Sequence of chain 1.A:
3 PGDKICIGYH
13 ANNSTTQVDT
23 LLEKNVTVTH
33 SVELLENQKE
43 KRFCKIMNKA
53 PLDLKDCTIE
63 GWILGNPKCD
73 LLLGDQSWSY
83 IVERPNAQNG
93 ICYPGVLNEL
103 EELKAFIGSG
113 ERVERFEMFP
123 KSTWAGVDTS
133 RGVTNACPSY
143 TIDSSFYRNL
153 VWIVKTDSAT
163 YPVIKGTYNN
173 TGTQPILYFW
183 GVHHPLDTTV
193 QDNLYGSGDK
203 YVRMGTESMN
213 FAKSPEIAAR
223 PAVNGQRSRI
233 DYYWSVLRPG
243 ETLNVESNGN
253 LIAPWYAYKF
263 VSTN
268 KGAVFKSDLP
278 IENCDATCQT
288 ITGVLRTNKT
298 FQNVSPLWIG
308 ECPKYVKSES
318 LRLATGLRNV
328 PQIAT

Binding-site contacts:
Ligand atom O6 contacts residue GLY227 of chain 1.A at 3.1 Å (h-bond).
Ligand atom C5 contacts residue VAL135 of chain 1.A at 3.9 Å (hydrophobic).
Ligand atom O1A contacts residue THR136 of chain 1.A at 3.6 Å.
Ligand atom O7 contacts residue LEU196 of chain 1.A at 3.4 Å.
Ligand atom C1 contacts residue THR136 of chain 1.A at 3.8 Å.
Ligand atom C10 contacts residue TRP154 of chain 1.A at 4.0 Å (hydrophobic).
Ligand atom C4 contacts residue VAL135 of chain 1.A at 3.5 Å (hydrophobic).
Ligand atom O6 contacts residue LEU188 of chain 1.A at 3.3 Å.
Ligand atom O9 contacts residue SER230 of chain 1.A at 2.9 Å (h-bond).
Ligand atom O8 contacts residue TYR95 of chain 1.A at 3.0 Å (h-bond).
Ligand atom C6 contacts residue ASN137 of chain 1.A at 3.5 Å.
Ligand atom O9 contacts residue LEU188 of chain 1.A at 4.0 Å.
Ligand atom N5 contacts residue VAL135 of chain 1.A at 3.2 Å (h-bond).
Ligand atom O6 contacts residue ARG229 of chain 1.A at 3.4 Å.
Ligand atom C11 contacts residue VAL156 of chain 1.A at 3.7 Å (hydrophobic).
Ligand atom C4 contacts residue ASN137 of chain 1.A at 3.3 Å.
Ligand atom C7 contacts residue TRP154 of chain 1.A at 3.4 Å (hydrophobic).
Ligand atom C1 contacts residue GLN228 of chain 1.A at 3.9 Å.
Ligand atom C9 contacts residue TYR95 of chain 1.A at 3.3 Å (hydrophobic).
Ligand atom O9 contacts residue TYR95 of chain 1.A at 3.8 Å.
Ligand atom O1A contacts residue ASN137 of chain 1.A at 3.2 Å (h-bond).
Ligand atom O1B contacts residue GLN228 of chain 1.A at 2.9 Å (h-bond).
Ligand atom C5 contacts residue GLY227 of chain 1.A at 4.0 Å.
Ligand atom C9 contacts residue TRP154 of chain 1.A at 4.0 Å (hydrophobic).
Ligand atom O1B contacts residue THR136 of chain 1.A at 3.2 Å (h-bond).
Ligand atom C11 contacts residue TRP154 of chain 1.A at 3.7 Å (hydrophobic).
Ligand atom O4 contacts residue VAL135 of chain 1.A at 3.6 Å.
Ligand atom C9 contacts residue SER230 of chain 1.A at 3.9 Å.
Ligand atom C1 contacts residue ASN137 of chain 1.A at 4.0 Å.
Ligand atom O8 contacts residue TRP154 of chain 1.A at 3.6 Å.
Ligand atom C8 contacts residue TYR95 of chain 1.A at 3.7 Å (hydrophobic).
Ligand atom O9 contacts residue VAL192 of chain 1.A at 3.9 Å.
Ligand atom C5 contacts residue ASN137 of chain 1.A at 3.9 Å.
Ligand atom O8 contacts residue GLN228 of chain 1.A at 3.1 Å (h-bond).
Ligand atom C8 contacts residue TRP154 of chain 1.A at 3.8 Å (hydrophobic).
Ligand atom C11 contacts residue ARG133 of chain 1.A at 3.3 Å.
Ligand atom O4 contacts residue ASN137 of chain 1.A at 3.8 Å.
Ligand atom O10 contacts residue LEU196 of chain 1.A at 3.2 Å.
Ligand atom C6 contacts residue LEU188 of chain 1.A at 3.2 Å (hydrophobic).
Ligand atom C9 contacts residue HIS185 of chain 1.A at 3.6 Å.

The small molecule below binds the protein below.
Small molecule (SMILES): CC(=O)N[C@@H]1[C@@H](O[C@@H]2O[C@H](CO)[C@H](O)[C@H](O[C@]3(C(=O)O)C[C@H](O)[C@@H](NC(C)=O)[C@H]([C@H](O)[C@H](O)CO)O3)[C@H]2O)[C@H](O)[C@@H](CO)O[C@H]1O